This protein binds this small molecule.
Small molecule (SMILES): COc1ccccc1C(=O)Oc1c(Br)cc(Br)cc1CNC(=O)c1ccccc1[N+](=O)[O-]

Sequence of chain 1.L:
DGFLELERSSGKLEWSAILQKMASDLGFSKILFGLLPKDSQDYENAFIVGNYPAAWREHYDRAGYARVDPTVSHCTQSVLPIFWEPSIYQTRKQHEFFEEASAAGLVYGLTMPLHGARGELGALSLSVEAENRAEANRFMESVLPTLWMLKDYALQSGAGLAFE

Binding-site contacts:
Ligand atom C04 contacts residue ASP73 of chain 1.L at 3.5 Å.
Ligand atom O13 contacts residue TYR64 of chain 1.L at 3.8 Å.
Ligand atom C19 contacts residue GLY126 of chain 1.L at 3.6 Å.
Ligand atom C31 contacts residue TRP88 of chain 1.L at 3.4 Å (hydrophobic).
Ligand atom C09 contacts residue TYR64 of chain 1.L at 3.5 Å (hydrophobic).
Ligand atom O21 contacts residue LEU39 of chain 1.L at 3.8 Å.
Ligand atom C32 contacts residue THR115 of chain 1.L at 3.8 Å.
Ligand atom C22 contacts residue LEU40 of chain 1.L at 3.8 Å (hydrophobic).
Ligand atom C30 contacts residue PHE101 of chain 1.L at 3.8 Å (hydrophobic).
Ligand atom O27 contacts residue LEU110 of chain 1.L at 3.1 Å.
Ligand atom C19 contacts residue TYR47 of chain 1.L at 3.8 Å (hydrophobic).
Ligand atom C30 contacts residue TRP88 of chain 1.L at 3.7 Å (hydrophobic).
Ligand atom C22 contacts residue GLY38 of chain 1.L at 3.3 Å.
Ligand atom C10 contacts residue TYR64 of chain 1.L at 3.5 Å (hydrophobic).
Ligand atom C22 contacts residue LEU39 of chain 1.L at 3.2 Å (hydrophobic).
Ligand atom C12 contacts residue TYR64 of chain 1.L at 3.6 Å (hydrophobic).
Ligand atom BR2 contacts residue TYR47 of chain 1.L at 3.6 Å.
Ligand atom O23 contacts residue GLY38 of chain 1.L at 3.7 Å.
Ligand atom C07 contacts residue LEU36 of chain 1.L at 3.5 Å (hydrophobic).
Ligand atom O01 contacts residue TYR56 of chain 1.L at 2.8 Å (h-bond).
Ligand atom C07 contacts residue TYR64 of chain 1.L at 3.5 Å (hydrophobic).
Ligand atom C32 contacts residue THR75 of chain 1.L at 3.6 Å.
Ligand atom O01 contacts residue SER129 of chain 1.L at 3.4 Å (h-bond).
Ligand atom C05 contacts residue TYR64 of chain 1.L at 3.6 Å (hydrophobic).
Ligand atom O21 contacts residue GLY38 of chain 1.L at 3.5 Å.
Ligand atom O28 contacts residue TRP60 of chain 1.L at 3.2 Å (h-bond).
Ligand atom C16 contacts residue ALA127 of chain 1.L at 3.8 Å (hydrophobic).
Ligand atom N26 contacts residue TYR56 of chain 1.L at 3.7 Å.
Ligand atom BR1 contacts residue TRP60 of chain 1.L at 3.6 Å.
Ligand atom BR1 contacts residue TYR64 of chain 1.L at 3.5 Å.
Ligand atom N03 contacts residue ASP73 of chain 1.L at 2.8 Å (salt-bridge).
Ligand atom C06 contacts residue TYR64 of chain 1.L at 3.4 Å (hydrophobic).
Ligand atom C22 contacts residue LEU125 of chain 1.L at 3.6 Å (hydrophobic).
Ligand atom C31 contacts residue THR75 of chain 1.L at 3.6 Å.
Ligand atom O28 contacts residue TYR56 of chain 1.L at 3.4 Å.
Ligand atom N26 contacts residue TRP60 of chain 1.L at 3.6 Å.
Ligand atom O23 contacts residue LEU36 of chain 1.L at 3.2 Å.
Ligand atom C32 contacts residue TRP88 of chain 1.L at 3.7 Å (hydrophobic).
Ligand atom C30 contacts residue TYR93 of chain 1.L at 3.4 Å (hydrophobic).
Ligand atom O27 contacts residue TRP60 of chain 1.L at 3.3 Å (h-bond).